Binding-site contacts:
Ligand atom CAF contacts residue FMN1 of chain 1.N at 3.4 Å.
Ligand atom PAJ contacts residue FMN1 of chain 1.N at 3.8 Å.
Ligand atom OAH contacts residue FMN1 of chain 1.N at 3.2 Å.
Ligand atom OAD contacts residue FMN1 of chain 1.N at 3.3 Å (h-bond).
Ligand atom PAJ contacts residue TYR157 of chain 1.D at 3.8 Å.
Ligand atom OAE contacts residue FMN1 of chain 1.N at 3.9 Å.
Ligand atom OAD contacts residue ARG127 of chain 1.B at 3.7 Å.
Ligand atom OAD contacts residue GLU128 of chain 1.B at 3.2 Å (salt-bridge).
Ligand atom CAG contacts residue FMN1 of chain 1.N at 4.0 Å.
Ligand atom CAA contacts residue FMN1 of chain 1.N at 3.4 Å.
Ligand atom OAE contacts residue TYR157 of chain 1.D at 2.6 Å (h-bond).
Ligand atom CAI contacts residue FMN1 of chain 1.N at 4.0 Å.
Ligand atom OAE contacts residue ARG127 of chain 1.B at 4.4 Å.
Ligand atom OAC contacts residue TYR157 of chain 1.D at 3.9 Å.

Sequence of chain 1.D:
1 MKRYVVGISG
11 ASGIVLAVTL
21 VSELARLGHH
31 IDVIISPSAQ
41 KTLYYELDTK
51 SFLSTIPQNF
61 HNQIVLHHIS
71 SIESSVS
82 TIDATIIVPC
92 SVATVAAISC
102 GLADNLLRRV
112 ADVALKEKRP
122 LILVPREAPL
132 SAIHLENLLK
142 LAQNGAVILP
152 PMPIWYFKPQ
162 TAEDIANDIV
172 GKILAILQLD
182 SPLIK

Sequence of chain 1.B:
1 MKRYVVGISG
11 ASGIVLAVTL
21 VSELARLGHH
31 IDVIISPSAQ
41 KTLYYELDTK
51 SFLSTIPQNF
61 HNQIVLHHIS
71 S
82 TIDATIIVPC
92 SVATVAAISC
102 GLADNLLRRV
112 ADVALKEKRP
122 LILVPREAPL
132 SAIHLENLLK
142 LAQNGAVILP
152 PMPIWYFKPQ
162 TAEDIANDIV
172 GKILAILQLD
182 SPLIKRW

The protein below binds the small molecule below.
Small molecule (SMILES): CC(C)=CCOP(=O)(O)O